A protein and the small-molecule ligand that binds it are described below.
Small molecule (SMILES): COC[C@H](C)N

Sequence of chain 1.A:
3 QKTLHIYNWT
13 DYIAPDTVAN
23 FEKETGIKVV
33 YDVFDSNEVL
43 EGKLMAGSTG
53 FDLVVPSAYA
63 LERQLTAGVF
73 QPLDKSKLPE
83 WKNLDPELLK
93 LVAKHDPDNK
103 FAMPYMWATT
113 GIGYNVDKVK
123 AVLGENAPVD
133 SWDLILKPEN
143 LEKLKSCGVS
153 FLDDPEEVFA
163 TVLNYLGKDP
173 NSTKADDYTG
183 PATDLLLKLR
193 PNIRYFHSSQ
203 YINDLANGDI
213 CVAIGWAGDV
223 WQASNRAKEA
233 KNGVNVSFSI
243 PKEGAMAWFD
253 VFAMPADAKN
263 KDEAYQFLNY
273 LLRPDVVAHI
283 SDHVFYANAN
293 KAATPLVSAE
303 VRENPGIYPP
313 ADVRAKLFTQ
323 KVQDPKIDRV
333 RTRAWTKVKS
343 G

Binding-site contacts:
Ligand atom C05 contacts residue LEU93 of chain 1.A at 4.2 Å (hydrophobic).
Ligand atom C05 contacts residue ARG316 of chain 1.A at 4.0 Å.
Ligand atom O04 contacts residue TRP109 of chain 1.A at 3.9 Å.
Ligand atom C03 contacts residue TRP109 of chain 1.A at 4.4 Å (hydrophobic).
Ligand atom C02 contacts residue ARG316 of chain 1.A at 4.3 Å.
Ligand atom N06 contacts residue ARG316 of chain 1.A at 4.2 Å.
Ligand atom N06 contacts residue LEU319 of chain 1.A at 4.5 Å.
Ligand atom C05 contacts residue LEU90 of chain 1.A at 4.0 Å (hydrophobic).
Ligand atom C01 contacts residue LEU93 of chain 1.A at 4.0 Å (hydrophobic).
Ligand atom O04 contacts residue ARG316 of chain 1.A at 3.3 Å.
Ligand atom C02 contacts residue LEU93 of chain 1.A at 4.4 Å (hydrophobic).
Ligand atom C03 contacts residue ARG316 of chain 1.A at 4.3 Å.
Ligand atom C05 contacts residue TRP109 of chain 1.A at 4.2 Å (hydrophobic).
Ligand atom C03 contacts residue LEU93 of chain 1.A at 4.0 Å (hydrophobic).